The small molecule below binds the protein below.
Small molecule (SMILES): NC[C@@H]1O[C@H](O[C@H]2[C@@H](O)[C@H](O[C@@H]3[C@@H](O)[C@H](N)C[C@H](N)[C@H]3O[C@H]3O[C@H](CO)[C@@H](O)[C@H](O)[C@H]3N)O[C@@H]2CO)[C@H](N)[C@@H](O)[C@@H]1O

Binding-site contacts:
Ligand atom C31 contacts residue ASN117 of chain 1.K at 3.6 Å.
Ligand atom O62 contacts residue ARG126 of chain 1.K at 4.2 Å.
Ligand atom N21 contacts residue SER129 of chain 1.K at 3.6 Å (h-bond).
Ligand atom O31 contacts residue ASN117 of chain 1.K at 3.4 Å (h-bond).
Ligand atom C41 contacts residue ASN117 of chain 1.K at 4.4 Å.
Ligand atom O41 contacts residue ASN117 of chain 1.K at 4.0 Å.
Ligand atom O31 contacts residue SER129 of chain 1.K at 4.4 Å.

Sequence of chain 1.K:
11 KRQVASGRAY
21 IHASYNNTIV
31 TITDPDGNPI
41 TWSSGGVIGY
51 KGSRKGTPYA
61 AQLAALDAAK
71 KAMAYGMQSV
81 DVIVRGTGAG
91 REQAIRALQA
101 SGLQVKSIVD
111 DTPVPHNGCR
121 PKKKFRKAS